A small-molecule ligand and the protein it binds are described below.
Small molecule (SMILES): CC(=O)N[C@H]1[C@H](O[C@H]2[C@H](O)[C@@H](NC(C)=O)CO[C@@H]2CO)O[C@H](CO)[C@@H](O[C@@H]2O[C@H](CO)[C@@H](O)[C@H](O)[C@@H]2O)[C@@H]1O

Sequence of chain 48.F:
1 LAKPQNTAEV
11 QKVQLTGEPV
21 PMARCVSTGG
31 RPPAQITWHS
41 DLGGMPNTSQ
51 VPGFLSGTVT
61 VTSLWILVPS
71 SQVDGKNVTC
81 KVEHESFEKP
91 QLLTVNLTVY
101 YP

Binding-site contacts:
Ligand atom C3 contacts residue GLY75 of chain 48.F at 4.4 Å.
Ligand atom C1 contacts residue GLY75 of chain 48.F at 3.9 Å.
Ligand atom C8 contacts residue ASN77 of chain 48.F at 3.7 Å.
Ligand atom C3 contacts residue ASN96 of chain 48.F at 3.8 Å.
Ligand atom C7 contacts residue NAG1 of chain 48.K at 4.3 Å.
Ligand atom C7 contacts residue ASN96 of chain 48.F at 3.5 Å.
Ligand atom C7 contacts residue GLY75 of chain 48.F at 2.9 Å.
Ligand atom O7 contacts residue ASN77 of chain 48.F at 3.4 Å (h-bond).
Ligand atom N2 contacts residue GLY75 of chain 48.F at 2.6 Å (h-bond).
Ligand atom C8 contacts residue GLY75 of chain 48.F at 2.5 Å.
Ligand atom O7 contacts residue GLY75 of chain 48.F at 4.0 Å.
Ligand atom O5 contacts residue ASN96 of chain 48.F at 2.2 Å (h-bond).
Ligand atom C2 contacts residue GLY75 of chain 48.F at 3.8 Å.
Ligand atom C8 contacts residue LYS76 of chain 48.F at 4.0 Å.
Ligand atom C4 contacts residue ASN96 of chain 48.F at 4.2 Å.
Ligand atom C5 contacts residue ASN96 of chain 48.F at 3.5 Å.
Ligand atom N2 contacts residue ASN96 of chain 48.F at 3.1 Å (h-bond).
Ligand atom C1 contacts residue ASN96 of chain 48.F at 1.4 Å.
Ligand atom C2 contacts residue ASN96 of chain 48.F at 2.6 Å.
Ligand atom C8 contacts residue NAG1 of chain 48.K at 4.3 Å.
Ligand atom O7 contacts residue ASN96 of chain 48.F at 3.4 Å (h-bond).
Ligand atom C7 contacts residue ASN77 of chain 48.F at 3.8 Å.
Ligand atom O7 contacts residue NAG1 of chain 48.K at 3.4 Å.